Sequence of chain 1.A:
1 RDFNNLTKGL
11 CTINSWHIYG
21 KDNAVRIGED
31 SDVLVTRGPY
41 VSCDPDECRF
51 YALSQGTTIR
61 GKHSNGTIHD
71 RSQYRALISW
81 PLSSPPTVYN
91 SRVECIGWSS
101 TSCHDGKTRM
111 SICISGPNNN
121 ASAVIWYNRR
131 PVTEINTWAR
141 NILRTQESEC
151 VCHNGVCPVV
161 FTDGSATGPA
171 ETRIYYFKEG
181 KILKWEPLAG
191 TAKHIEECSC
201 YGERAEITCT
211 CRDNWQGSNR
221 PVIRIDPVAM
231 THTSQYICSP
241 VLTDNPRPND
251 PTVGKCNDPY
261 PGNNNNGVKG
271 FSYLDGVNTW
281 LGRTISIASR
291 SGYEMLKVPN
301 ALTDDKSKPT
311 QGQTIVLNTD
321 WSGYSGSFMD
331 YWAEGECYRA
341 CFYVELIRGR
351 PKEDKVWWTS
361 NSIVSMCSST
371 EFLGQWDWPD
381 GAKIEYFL

Sequence of chain 4.A:
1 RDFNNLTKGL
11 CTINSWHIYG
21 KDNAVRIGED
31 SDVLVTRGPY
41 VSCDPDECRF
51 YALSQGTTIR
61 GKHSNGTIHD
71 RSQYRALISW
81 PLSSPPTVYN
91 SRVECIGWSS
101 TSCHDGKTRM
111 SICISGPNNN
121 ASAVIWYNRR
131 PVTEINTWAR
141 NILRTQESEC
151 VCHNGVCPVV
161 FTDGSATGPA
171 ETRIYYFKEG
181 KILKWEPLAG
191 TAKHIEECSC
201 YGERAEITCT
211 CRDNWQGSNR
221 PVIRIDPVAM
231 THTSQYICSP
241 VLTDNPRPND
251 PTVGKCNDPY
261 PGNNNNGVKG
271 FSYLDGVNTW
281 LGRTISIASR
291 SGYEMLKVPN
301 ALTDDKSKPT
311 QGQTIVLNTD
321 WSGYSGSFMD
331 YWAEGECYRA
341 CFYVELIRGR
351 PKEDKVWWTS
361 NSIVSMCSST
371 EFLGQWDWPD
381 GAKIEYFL

This small molecule binds to this protein.
Small molecule (SMILES): CC(=O)N[C@H]1[C@H](O[C@H]2[C@H](O)[C@@H](NC(C)=O)CO[C@@H]2CO)O[C@H](CO)[C@@H](O[C@@H]2O[C@H](CO[C@H]3O[C@H](CO)[C@@H](O)[C@H](O)[C@@H]3O)[C@@H](O)[C@H](O[C@H]3O[C@H](CO)[C@@H](O)[C@H](O)[C@@H]3O[C@H]3O[C@H](CO)[C@@H](O)[C@H](O)[C@@H]3O[C@H]3O[C@H](CO)[C@@H](O)[C@H](O)[C@@H]3O)[C@@H]2O)[C@@H]1O

Binding-site contacts:
Ligand atom C5 contacts residue ASN120 of chain 4.A at 3.6 Å.
Ligand atom N2 contacts residue ASN120 of chain 4.A at 2.9 Å (h-bond).
Ligand atom C6 contacts residue GLN311 of chain 1.A at 3.6 Å.
Ligand atom C4 contacts residue GLU294 of chain 1.A at 3.5 Å.
Ligand atom O3 contacts residue GLN311 of chain 1.A at 3.3 Å.
Ligand atom O3 contacts residue GLU294 of chain 1.A at 2.6 Å (salt-bridge).
Ligand atom O3 contacts residue ASP250 of chain 1.A at 2.9 Å (salt-bridge).
Ligand atom C7 contacts residue ASN120 of chain 4.A at 3.6 Å.
Ligand atom O5 contacts residue GLY312 of chain 1.A at 3.6 Å.
Ligand atom O2 contacts residue LEU296 of chain 1.A at 3.4 Å.
Ligand atom C7 contacts residue ARG140 of chain 4.A at 3.6 Å.
Ligand atom O3 contacts residue ARG283 of chain 1.A at 2.9 Å (salt-bridge).
Ligand atom O5 contacts residue ASN120 of chain 4.A at 2.3 Å (h-bond).
Ligand atom O4 contacts residue ARG247 of chain 1.A at 3.1 Å (salt-bridge).
Ligand atom C5 contacts residue ARG283 of chain 1.A at 3.6 Å.
Ligand atom O4 contacts residue GLU294 of chain 1.A at 2.8 Å (salt-bridge).
Ligand atom C2 contacts residue ASN120 of chain 4.A at 2.4 Å.
Ligand atom O6 contacts residue LYS308 of chain 1.A at 2.8 Å (salt-bridge).
Ligand atom O3 contacts residue ASN249 of chain 1.A at 2.8 Å (h-bond).
Ligand atom O6 contacts residue ILE285 of chain 1.A at 2.7 Å (h-bond).
Ligand atom C1 contacts residue ASN120 of chain 4.A at 1.4 Å.
Ligand atom C3 contacts residue GLU294 of chain 1.A at 3.3 Å.
Ligand atom O6 contacts residue ASP250 of chain 1.A at 2.7 Å (salt-bridge).
Ligand atom C8 contacts residue ARG140 of chain 4.A at 3.1 Å.
Ligand atom C6 contacts residue THR310 of chain 1.A at 3.6 Å.
Ligand atom O5 contacts residue ARG283 of chain 1.A at 3.1 Å (salt-bridge).
Ligand atom O5 contacts residue ASP250 of chain 1.A at 3.6 Å.
Ligand atom O5 contacts residue GLY374 of chain 1.A at 3.3 Å.
Ligand atom O3 contacts residue GLY312 of chain 1.A at 2.9 Å (h-bond).
Ligand atom C6 contacts residue LEU373 of chain 1.A at 3.4 Å (hydrophobic).
Ligand atom O4 contacts residue ILE287 of chain 1.A at 3.4 Å.
Ligand atom C6 contacts residue ILE285 of chain 1.A at 3.5 Å (hydrophobic).
Ligand atom C6 contacts residue ASP250 of chain 1.A at 3.6 Å.
Ligand atom N2 contacts residue ARG140 of chain 4.A at 3.4 Å (salt-bridge).
Ligand atom O2 contacts residue ASN249 of chain 1.A at 3.2 Å (h-bond).
Ligand atom C3 contacts residue GLY312 of chain 1.A at 3.2 Å.
Ligand atom O4 contacts residue ARG283 of chain 1.A at 3.6 Å.
Ligand atom O6 contacts residue GLN375 of chain 1.A at 3.3 Å.
Ligand atom O2 contacts residue GLY312 of chain 1.A at 3.1 Å.
Ligand atom O5 contacts residue GLN375 of chain 1.A at 3.3 Å (h-bond).